This small molecule binds to this protein.
Small molecule (SMILES): O=C(O)c1cccc(C(=O)O)n1

Binding-site contacts:
Ligand atom C6 contacts residue EU1 of chain 1.F at 3.5 Å.
Ligand atom O1 contacts residue EU1 of chain 1.F at 2.5 Å.
Ligand atom C2 contacts residue ARG21 of chain 1.A at 4.2 Å.
Ligand atom C3 contacts residue ARG21 of chain 1.A at 3.3 Å.
Ligand atom O4 contacts residue EU1 of chain 1.F at 2.4 Å.
Ligand atom C5 contacts residue TYR23 of chain 1.A at 3.9 Å (hydrophobic).
Ligand atom O2 contacts residue TYR23 of chain 1.A at 3.9 Å.
Ligand atom C3 contacts residue TYR23 of chain 1.A at 3.3 Å (hydrophobic).
Ligand atom C7 contacts residue EU1 of chain 1.F at 3.4 Å.
Ligand atom C2 contacts residue EU1 of chain 1.F at 3.5 Å.
Ligand atom C4 contacts residue GLY22 of chain 1.A at 3.5 Å.
Ligand atom C7 contacts residue TYR23 of chain 1.A at 4.0 Å (hydrophobic).
Ligand atom C5 contacts residue GLY22 of chain 1.A at 4.4 Å.
Ligand atom N1 contacts residue TYR23 of chain 1.A at 3.9 Å.
Ligand atom C8 contacts residue EU1 of chain 1.F at 3.4 Å.
Ligand atom C3 contacts residue GLY22 of chain 1.A at 4.2 Å.
Ligand atom C2 contacts residue TYR23 of chain 1.A at 3.6 Å (hydrophobic).
Ligand atom N1 contacts residue EU1 of chain 1.F at 2.6 Å.
Ligand atom C4 contacts residue TYR23 of chain 1.A at 3.4 Å (hydrophobic).
Ligand atom O2 contacts residue ARG21 of chain 1.A at 3.3 Å (salt-bridge).
Ligand atom C4 contacts residue ARG21 of chain 1.A at 4.1 Å.
Ligand atom C7 contacts residue ARG21 of chain 1.A at 4.3 Å.
Ligand atom C6 contacts residue TYR23 of chain 1.A at 4.3 Å (hydrophobic).

Sequence of chain 1.A:
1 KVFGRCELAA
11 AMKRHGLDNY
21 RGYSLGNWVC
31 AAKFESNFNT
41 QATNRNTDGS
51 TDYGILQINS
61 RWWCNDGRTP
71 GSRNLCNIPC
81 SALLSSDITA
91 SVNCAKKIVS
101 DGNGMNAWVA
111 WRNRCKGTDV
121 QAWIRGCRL